Sequence of chain 1.A:
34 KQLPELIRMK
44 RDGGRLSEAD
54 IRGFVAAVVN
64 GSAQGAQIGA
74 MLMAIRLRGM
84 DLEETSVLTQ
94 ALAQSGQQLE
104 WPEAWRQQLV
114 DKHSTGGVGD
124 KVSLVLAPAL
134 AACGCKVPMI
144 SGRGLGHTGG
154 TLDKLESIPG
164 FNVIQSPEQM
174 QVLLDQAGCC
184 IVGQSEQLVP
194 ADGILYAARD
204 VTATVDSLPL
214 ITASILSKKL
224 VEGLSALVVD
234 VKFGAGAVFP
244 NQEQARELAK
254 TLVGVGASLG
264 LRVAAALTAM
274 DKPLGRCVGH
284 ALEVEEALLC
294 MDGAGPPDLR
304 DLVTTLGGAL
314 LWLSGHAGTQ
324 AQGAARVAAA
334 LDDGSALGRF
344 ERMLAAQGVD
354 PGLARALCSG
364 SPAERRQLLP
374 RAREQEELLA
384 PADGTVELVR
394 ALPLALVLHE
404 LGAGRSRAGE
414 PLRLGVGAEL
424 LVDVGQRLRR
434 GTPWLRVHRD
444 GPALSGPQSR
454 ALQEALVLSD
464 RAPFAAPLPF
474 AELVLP

Binding-site contacts:
Ligand atom C5 contacts residue LEU148 of chain 1.A at 3.5 Å (hydrophobic).
Ligand atom C6 contacts residue LEU148 of chain 1.A at 3.9 Å (hydrophobic).
Ligand atom CM5 contacts residue ILE214 of chain 1.A at 3.7 Å (hydrophobic).
Ligand atom N3 contacts residue LYS221 of chain 1.A at 4.2 Å.
Ligand atom O4 contacts residue SER217 of chain 1.A at 3.5 Å.
Ligand atom C6 contacts residue SER117 of chain 1.A at 3.5 Å.
Ligand atom C4 contacts residue SER217 of chain 1.A at 3.8 Å.
Ligand atom CM5 contacts residue LEU148 of chain 1.A at 3.8 Å (hydrophobic).
Ligand atom C2 contacts residue ILE218 of chain 1.A at 3.6 Å (hydrophobic).
Ligand atom N1 contacts residue HIS116 of chain 1.A at 3.5 Å (h-bond).
Ligand atom C6 contacts residue ILE218 of chain 1.A at 4.1 Å (hydrophobic).
Ligand atom C4 contacts residue ARG202 of chain 1.A at 3.9 Å.
Ligand atom O4 contacts residue LEU148 of chain 1.A at 4.0 Å.
Ligand atom N3 contacts residue ILE218 of chain 1.A at 3.8 Å.
Ligand atom C4 contacts residue ILE214 of chain 1.A at 4.3 Å (hydrophobic).
Ligand atom N1 contacts residue ILE218 of chain 1.A at 3.8 Å.
Ligand atom CM5 contacts residue THR118 of chain 1.A at 3.2 Å.
Ligand atom C5 contacts residue THR118 of chain 1.A at 3.8 Å.
Ligand atom N3 contacts residue ARG202 of chain 1.A at 4.2 Å.
Ligand atom O4 contacts residue ILE214 of chain 1.A at 3.5 Å.
Ligand atom N3 contacts residue SER217 of chain 1.A at 3.0 Å (h-bond).
Ligand atom C4 contacts residue ILE218 of chain 1.A at 4.1 Å (hydrophobic).
Ligand atom O4 contacts residue ARG202 of chain 1.A at 2.7 Å (salt-bridge).
Ligand atom N3 contacts residue LEU148 of chain 1.A at 4.1 Å.
Ligand atom CM5 contacts residue ARG202 of chain 1.A at 4.3 Å.
Ligand atom C2 contacts residue TYR199 of chain 1.A at 3.7 Å (hydrophobic).
Ligand atom C5 contacts residue ILE218 of chain 1.A at 4.3 Å (hydrophobic).
Ligand atom C6 contacts residue THR118 of chain 1.A at 3.4 Å.
Ligand atom O2 contacts residue TYR199 of chain 1.A at 3.6 Å.
Ligand atom O2 contacts residue HIS116 of chain 1.A at 2.9 Å (h-bond).
Ligand atom O2 contacts residue SER217 of chain 1.A at 3.8 Å.
Ligand atom N3 contacts residue TYR199 of chain 1.A at 3.7 Å.
Ligand atom C2 contacts residue SER217 of chain 1.A at 3.9 Å.
Ligand atom O2 contacts residue ILE218 of chain 1.A at 3.9 Å.
Ligand atom N1 contacts residue SER117 of chain 1.A at 3.5 Å (h-bond).
Ligand atom C4 contacts residue LEU148 of chain 1.A at 3.6 Å (hydrophobic).
Ligand atom C5 contacts residue ILE214 of chain 1.A at 4.2 Å (hydrophobic).
Ligand atom C2 contacts residue LYS221 of chain 1.A at 3.9 Å.
Ligand atom O2 contacts residue LYS221 of chain 1.A at 2.8 Å (salt-bridge).
Ligand atom C2 contacts residue HIS116 of chain 1.A at 3.6 Å.

A small-molecule ligand and the protein it binds are described below.
Small molecule (SMILES): Cc1c[nH]c(=O)[nH]c1=O